Sequence of chain 2.B:
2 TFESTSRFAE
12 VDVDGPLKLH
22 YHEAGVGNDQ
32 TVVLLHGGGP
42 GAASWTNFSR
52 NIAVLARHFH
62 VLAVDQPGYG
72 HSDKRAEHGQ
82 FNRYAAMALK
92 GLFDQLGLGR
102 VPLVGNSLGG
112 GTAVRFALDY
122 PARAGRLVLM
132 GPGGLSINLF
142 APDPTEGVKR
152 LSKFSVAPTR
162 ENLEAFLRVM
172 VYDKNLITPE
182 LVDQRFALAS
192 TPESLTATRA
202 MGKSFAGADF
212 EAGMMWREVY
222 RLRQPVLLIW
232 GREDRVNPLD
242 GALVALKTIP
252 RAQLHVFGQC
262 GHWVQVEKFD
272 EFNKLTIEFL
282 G

A small-molecule ligand and the protein it binds are described below.
Small molecule (SMILES): NS(=O)(=O)c1cc(Cl)cc(Cl)c1

Binding-site contacts:
Ligand atom O11 contacts residue GLY134 of chain 2.B at 3.6 Å.
Ligand atom C04 contacts residue LEU109 of chain 2.B at 4.2 Å (hydrophobic).
Ligand atom CL7 contacts residue LEU152 of chain 2.B at 4.1 Å.
Ligand atom C03 contacts residue LEU152 of chain 2.B at 4.1 Å (hydrophobic).
Ligand atom CL8 contacts residue GLY39 of chain 2.B at 3.6 Å.
Ligand atom CL8 contacts residue LEU152 of chain 2.B at 4.4 Å.
Ligand atom C03 contacts residue GLY40 of chain 2.B at 4.1 Å.
Ligand atom C03 contacts residue GLY39 of chain 2.B at 4.0 Å.
Ligand atom CL8 contacts residue GLY40 of chain 2.B at 3.7 Å.
Ligand atom C03 contacts residue HIS263 of chain 2.B at 4.4 Å.
Ligand atom C05 contacts residue SER108 of chain 2.B at 3.7 Å.
Ligand atom C06 contacts residue LEU109 of chain 2.B at 3.9 Å (hydrophobic).
Ligand atom CL8 contacts residue PHE167 of chain 2.B at 3.9 Å.
Ligand atom CL8 contacts residue HIS263 of chain 2.B at 3.7 Å.
Ligand atom C01 contacts residue LEU152 of chain 2.B at 3.9 Å (hydrophobic).
Ligand atom O10 contacts residue GLY134 of chain 2.B at 3.1 Å.
Ligand atom S09 contacts residue LEU109 of chain 2.B at 4.2 Å.
Ligand atom CL7 contacts residue MET202 of chain 2.B at 4.1 Å.
Ligand atom C02 contacts residue GLY40 of chain 2.B at 3.7 Å.
Ligand atom C01 contacts residue LEU109 of chain 2.B at 4.3 Å (hydrophobic).
Ligand atom S09 contacts residue SER108 of chain 2.B at 4.1 Å.
Ligand atom N12 contacts residue ASN238 of chain 2.B at 2.9 Å (h-bond).
Ligand atom CL8 contacts residue VAL237 of chain 2.B at 4.3 Å.
Ligand atom S09 contacts residue GLY134 of chain 2.B at 3.9 Å.
Ligand atom O10 contacts residue SER108 of chain 2.B at 3.3 Å.
Ligand atom CL8 contacts residue SER108 of chain 2.B at 3.7 Å.
Ligand atom C02 contacts residue GLY39 of chain 2.B at 3.9 Å.
Ligand atom C05 contacts residue LEU109 of chain 2.B at 4.2 Å (hydrophobic).
Ligand atom C04 contacts residue VAL237 of chain 2.B at 4.2 Å (hydrophobic).
Ligand atom S09 contacts residue ASN238 of chain 2.B at 3.8 Å.
Ligand atom O10 contacts residue ASN238 of chain 2.B at 2.9 Å (h-bond).
Ligand atom C04 contacts residue SER108 of chain 2.B at 2.9 Å.
Ligand atom O11 contacts residue LEU109 of chain 2.B at 4.1 Å.
Ligand atom O10 contacts residue LEU109 of chain 2.B at 3.4 Å (h-bond).
Ligand atom C02 contacts residue LEU152 of chain 2.B at 3.4 Å (hydrophobic).
Ligand atom C04 contacts residue HIS263 of chain 2.B at 4.1 Å.
Ligand atom CL7 contacts residue TYR70 of chain 2.B at 4.1 Å.
Ligand atom N12 contacts residue GLY134 of chain 2.B at 4.2 Å.
Ligand atom O10 contacts residue PRO133 of chain 2.B at 4.3 Å.
Ligand atom C03 contacts residue SER108 of chain 2.B at 3.5 Å.